A small-molecule ligand and the protein it binds are described below.
Small molecule (SMILES): CC(=O)N[C@@H]1[C@@H](O)[C@H](O)[C@@H](CO)O[C@H]1O

Sequence of chain 1.B:
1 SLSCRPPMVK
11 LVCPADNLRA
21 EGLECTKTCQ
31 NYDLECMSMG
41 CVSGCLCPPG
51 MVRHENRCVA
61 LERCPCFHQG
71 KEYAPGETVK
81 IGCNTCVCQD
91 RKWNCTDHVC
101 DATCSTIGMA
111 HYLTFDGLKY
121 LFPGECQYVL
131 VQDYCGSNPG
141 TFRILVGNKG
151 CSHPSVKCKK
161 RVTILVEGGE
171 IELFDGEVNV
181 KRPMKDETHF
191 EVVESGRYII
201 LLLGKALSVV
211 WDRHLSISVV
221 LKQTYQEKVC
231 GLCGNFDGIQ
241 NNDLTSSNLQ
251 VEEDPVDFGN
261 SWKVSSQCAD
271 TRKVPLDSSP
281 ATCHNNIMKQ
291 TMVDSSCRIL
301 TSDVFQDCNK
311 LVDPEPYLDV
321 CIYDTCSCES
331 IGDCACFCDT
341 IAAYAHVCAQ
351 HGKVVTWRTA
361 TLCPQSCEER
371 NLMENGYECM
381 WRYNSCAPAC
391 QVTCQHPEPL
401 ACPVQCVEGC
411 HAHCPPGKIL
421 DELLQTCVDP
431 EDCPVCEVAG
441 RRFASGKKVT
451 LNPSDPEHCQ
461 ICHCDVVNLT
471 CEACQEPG

Binding-site contacts:
Ligand atom C8 contacts residue ASN94 of chain 1.B at 4.3 Å.
Ligand atom O7 contacts residue ASN94 of chain 1.B at 2.9 Å (h-bond).
Ligand atom C7 contacts residue ASN94 of chain 1.B at 3.1 Å.
Ligand atom C1 contacts residue ASN94 of chain 1.B at 1.4 Å.
Ligand atom N2 contacts residue ASN94 of chain 1.B at 2.9 Å (h-bond).
Ligand atom O5 contacts residue ASN94 of chain 1.B at 2.3 Å (h-bond).
Ligand atom C4 contacts residue ASN94 of chain 1.B at 4.2 Å.
Ligand atom O7 contacts residue GLN89 of chain 1.B at 3.5 Å.
Ligand atom C3 contacts residue ASN94 of chain 1.B at 3.8 Å.
Ligand atom C5 contacts residue ASN94 of chain 1.B at 3.6 Å.
Ligand atom C2 contacts residue ASN94 of chain 1.B at 2.4 Å.